Sequence of chain 1.B:
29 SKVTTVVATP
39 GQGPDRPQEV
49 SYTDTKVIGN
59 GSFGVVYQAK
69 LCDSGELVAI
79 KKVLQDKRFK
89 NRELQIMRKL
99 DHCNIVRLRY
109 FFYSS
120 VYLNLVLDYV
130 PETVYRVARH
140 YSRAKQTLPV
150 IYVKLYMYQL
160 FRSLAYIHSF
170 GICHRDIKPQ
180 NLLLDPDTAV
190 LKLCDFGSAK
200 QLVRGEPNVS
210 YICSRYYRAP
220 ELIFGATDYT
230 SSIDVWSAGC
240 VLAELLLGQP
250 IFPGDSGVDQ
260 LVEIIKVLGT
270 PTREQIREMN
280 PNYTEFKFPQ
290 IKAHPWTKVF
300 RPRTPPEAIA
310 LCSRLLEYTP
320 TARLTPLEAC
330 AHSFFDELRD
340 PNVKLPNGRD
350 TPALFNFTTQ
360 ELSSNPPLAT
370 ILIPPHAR

The small molecule below binds the protein below.
Small molecule (SMILES): CC(=O)c1ccc2c(c1)/C(=C(/NC1CCN(C)CC1)c1ccccc1)C(=O)N2

Binding-site contacts:
Ligand atom O23 contacts residue LYS79 of chain 1.B at 3.2 Å (salt-bridge).
Ligand atom C3 contacts residue LEU182 of chain 1.B at 3.8 Å (hydrophobic).
Ligand atom O10 contacts residue LEU182 of chain 1.B at 3.9 Å.
Ligand atom N9 contacts residue LEU182 of chain 1.B at 3.8 Å.
Ligand atom C17 contacts residue LYS79 of chain 1.B at 4.0 Å.
Ligand atom O23 contacts residue ASP194 of chain 1.B at 3.2 Å (salt-bridge).
Ligand atom C2 contacts residue LEU182 of chain 1.B at 3.9 Å (hydrophobic).
Ligand atom N27 contacts residue PRO130 of chain 1.B at 3.1 Å (h-bond).
Ligand atom C5 contacts residue ASP127 of chain 1.B at 3.7 Å.
Ligand atom C11 contacts residue ASP127 of chain 1.B at 3.8 Å.
Ligand atom C20 contacts residue ILE56 of chain 1.B at 3.8 Å (hydrophobic).
Ligand atom C1 contacts residue LEU182 of chain 1.B at 3.8 Å (hydrophobic).
Ligand atom N9 contacts residue ASP127 of chain 1.B at 2.9 Å (salt-bridge).
Ligand atom C21 contacts residue THR132 of chain 1.B at 3.8 Å.
Ligand atom C5 contacts residue LEU182 of chain 1.B at 3.8 Å (hydrophobic).
Ligand atom N9 contacts residue TYR128 of chain 1.B at 4.0 Å.
Ligand atom C28 contacts residue ARG135 of chain 1.B at 3.5 Å.
Ligand atom C16 contacts residue LEU126 of chain 1.B at 3.7 Å (hydrophobic).
Ligand atom C21 contacts residue PRO130 of chain 1.B at 3.5 Å (hydrophobic).
Ligand atom C4 contacts residue VAL129 of chain 1.B at 3.9 Å (hydrophobic).
Ligand atom O10 contacts residue TYR128 of chain 1.B at 3.3 Å.
Ligand atom C22 contacts residue ASP194 of chain 1.B at 3.7 Å.
Ligand atom C16 contacts residue CYS193 of chain 1.B at 3.8 Å (hydrophobic).
Ligand atom C6 contacts residue CYS193 of chain 1.B at 3.9 Å (hydrophobic).
Ligand atom C4 contacts residue ASP127 of chain 1.B at 3.9 Å.
Ligand atom C21 contacts residue VAL129 of chain 1.B at 3.8 Å (hydrophobic).
Ligand atom C21 contacts residue LEU182 of chain 1.B at 4.0 Å (hydrophobic).
Ligand atom C5 contacts residue ALA77 of chain 1.B at 3.9 Å (hydrophobic).
Ligand atom N8 contacts residue LEU182 of chain 1.B at 3.8 Å.
Ligand atom C18 contacts residue GLN179 of chain 1.B at 3.6 Å.
Ligand atom C4 contacts residue LEU182 of chain 1.B at 3.9 Å (hydrophobic).
Ligand atom C17 contacts residue ASP194 of chain 1.B at 3.6 Å.
Ligand atom O10 contacts residue VAL129 of chain 1.B at 3.0 Å (h-bond).
Ligand atom C19 contacts residue GLY57 of chain 1.B at 3.7 Å.
Ligand atom C12 contacts residue CYS193 of chain 1.B at 3.7 Å (hydrophobic).
Ligand atom C11 contacts residue LEU126 of chain 1.B at 4.0 Å (hydrophobic).
Ligand atom N9 contacts residue ALA77 of chain 1.B at 3.5 Å.
Ligand atom N8 contacts residue VAL129 of chain 1.B at 3.9 Å.
Ligand atom C28 contacts residue PRO130 of chain 1.B at 3.7 Å (hydrophobic).
Ligand atom C26 contacts residue PRO130 of chain 1.B at 3.3 Å (hydrophobic).